Binding-site contacts:
Ligand atom C5 contacts residue BMA3 of chain 1.M at 3.0 Å.
Ligand atom C3 contacts residue BMA3 of chain 1.M at 3.3 Å.
Ligand atom O2 contacts residue BMA3 of chain 1.M at 3.9 Å.
Ligand atom C4 contacts residue BMA3 of chain 1.M at 3.8 Å.
Ligand atom C2 contacts residue BMA3 of chain 1.M at 2.6 Å.
Ligand atom O6 contacts residue BMA3 of chain 1.M at 3.6 Å.
Ligand atom O6 contacts residue ARG281 of chain 1.C at 3.3 Å (salt-bridge).
Ligand atom O5 contacts residue BMA3 of chain 1.M at 2.4 Å (h-bond).
Ligand atom C6 contacts residue ARG281 of chain 1.C at 3.3 Å.
Ligand atom C1 contacts residue BMA3 of chain 1.M at 1.6 Å.
Ligand atom C6 contacts residue BMA3 of chain 1.M at 4.0 Å.
Ligand atom O6 contacts residue NAG2 of chain 1.M at 3.8 Å.

Sequence of chain 1.C:
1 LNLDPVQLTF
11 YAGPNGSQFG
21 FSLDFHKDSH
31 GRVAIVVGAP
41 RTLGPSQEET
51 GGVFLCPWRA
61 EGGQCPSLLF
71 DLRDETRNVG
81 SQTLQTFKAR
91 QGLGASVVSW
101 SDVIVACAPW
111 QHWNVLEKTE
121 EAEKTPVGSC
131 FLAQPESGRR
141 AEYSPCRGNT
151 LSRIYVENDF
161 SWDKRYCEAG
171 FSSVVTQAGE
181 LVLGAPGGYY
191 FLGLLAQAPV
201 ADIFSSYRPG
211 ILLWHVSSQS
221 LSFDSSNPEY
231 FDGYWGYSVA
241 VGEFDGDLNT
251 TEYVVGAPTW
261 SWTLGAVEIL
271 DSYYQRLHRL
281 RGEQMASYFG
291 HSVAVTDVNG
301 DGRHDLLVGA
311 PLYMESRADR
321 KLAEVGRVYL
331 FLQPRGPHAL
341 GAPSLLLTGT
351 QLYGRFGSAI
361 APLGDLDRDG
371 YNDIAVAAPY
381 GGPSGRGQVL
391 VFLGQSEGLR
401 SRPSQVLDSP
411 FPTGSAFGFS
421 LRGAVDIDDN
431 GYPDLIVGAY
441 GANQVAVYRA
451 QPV

The protein below binds the small molecule below.
Small molecule (SMILES): OC[C@H]1O[C@H](O)[C@@H](O)[C@@H](O)[C@@H]1O